Binding-site contacts:
Ligand atom CD1 contacts residue ARG1049 of chain 8.E at 3.0 Å.
Ligand atom N contacts residue ASN1069 of chain 8.E at 3.0 Å (h-bond).
Ligand atom O contacts residue THR1065 of chain 8.E at 2.7 Å.
Ligand atom CG contacts residue THR1065 of chain 8.E at 3.6 Å.
Ligand atom NH1 contacts residue GLN1074 of chain 8.E at 3.8 Å.
Ligand atom CD2 contacts residue ALA1075 of chain 8.E at 3.6 Å (hydrophobic).
Ligand atom CZ contacts residue GLN1074 of chain 8.E at 3.4 Å.
Ligand atom CA contacts residue ASN1069 of chain 8.E at 3.4 Å.
Ligand atom CG2 contacts residue ASN1069 of chain 8.E at 3.3 Å.
Ligand atom CD1 contacts residue PHE1068 of chain 8.E at 3.5 Å (hydrophobic).
Ligand atom CB contacts residue GLN1074 of chain 8.E at 3.3 Å.
Ligand atom CG2 contacts residue PHE1068 of chain 8.E at 3.6 Å (hydrophobic).
Ligand atom CG contacts residue LYS431 of chain 8.HD at 3.6 Å.
Ligand atom CG contacts residue GLN1074 of chain 8.E at 3.5 Å.
Ligand atom NH1 contacts residue ASP1073 of chain 8.E at 3.4 Å (salt-bridge).
Ligand atom O contacts residue THR1065 of chain 8.E at 3.5 Å (h-bond).
Ligand atom CB contacts residue GLN1074 of chain 8.E at 3.7 Å.
Ligand atom CA contacts residue THR1065 of chain 8.E at 2.7 Å.
Ligand atom C contacts residue THR1065 of chain 8.E at 2.9 Å.
Ligand atom CD1 contacts residue ILE1053 of chain 8.E at 3.6 Å (hydrophobic).
Ligand atom CB contacts residue THR1065 of chain 8.E at 3.6 Å.
Ligand atom O contacts residue ARG1049 of chain 8.E at 3.0 Å.
Ligand atom CD contacts residue ASN1069 of chain 8.E at 3.7 Å.
Ligand atom CD1 contacts residue THR1065 of chain 8.E at 2.6 Å.
Ligand atom CD2 contacts residue GLN1074 of chain 8.E at 3.2 Å.
Ligand atom C contacts residue ASN1069 of chain 8.E at 3.7 Å.
Ligand atom CA contacts residue THR1065 of chain 8.E at 3.4 Å.
Ligand atom O contacts residue ASN1069 of chain 8.E at 3.0 Å (h-bond).
Ligand atom CD1 contacts residue LEU1064 of chain 8.E at 3.4 Å (hydrophobic).
Ligand atom NH1 contacts residue ASN1069 of chain 8.E at 2.6 Å (h-bond).
Ligand atom OD1 contacts residue LYS431 of chain 8.HD at 2.6 Å (salt-bridge).
Ligand atom C contacts residue THR1065 of chain 8.E at 3.7 Å.
Ligand atom NZ contacts residue ASP1073 of chain 8.E at 3.3 Å (salt-bridge).
Ligand atom NE contacts residue GLN1074 of chain 8.E at 3.6 Å (h-bond).
Ligand atom NH2 contacts residue ASP1073 of chain 8.E at 3.0 Å (salt-bridge).
Ligand atom CE2 contacts residue GLN1074 of chain 8.E at 3.2 Å.
Ligand atom CD contacts residue GLN1074 of chain 8.E at 2.8 Å.
Ligand atom N contacts residue THR1065 of chain 8.E at 2.3 Å (h-bond).
Ligand atom CG1 contacts residue PHE1068 of chain 8.E at 3.6 Å (hydrophobic).
Ligand atom CZ contacts residue ASP1073 of chain 8.E at 3.6 Å.

This small molecule binds to this protein.
Small molecule (SMILES): CC[C@H](C)[C@H](NC(=O)[C@@H](NC(=O)[C@H](CC(C)C)NC(=O)[C@@H](N)CCCCN)C(C)C)C(=O)N[C@@H](CC(N)=O)C(=O)N[C@@H](CCCCN)C(=O)N[C@@H](CC(=O)O)C(=O)N[C@@H](CCSC)C(=O)N[C@@H](CCCN=C(N)N)C(=O)N[C@H](C(=O)N[C@@H](CC(=O)O)C(=O)N[C@@H](CC(C)C)C(=O)N[C@@H](Cc1ccccc1)C(=O)N[C@@H](CO)C(=O)N1CCC[C@H]1C(=O)N1CCC[C@H]1C(=O)N[C@H](C=O)CC(N)=O)[C@@H](C)O

Sequence of chain 8.HD:
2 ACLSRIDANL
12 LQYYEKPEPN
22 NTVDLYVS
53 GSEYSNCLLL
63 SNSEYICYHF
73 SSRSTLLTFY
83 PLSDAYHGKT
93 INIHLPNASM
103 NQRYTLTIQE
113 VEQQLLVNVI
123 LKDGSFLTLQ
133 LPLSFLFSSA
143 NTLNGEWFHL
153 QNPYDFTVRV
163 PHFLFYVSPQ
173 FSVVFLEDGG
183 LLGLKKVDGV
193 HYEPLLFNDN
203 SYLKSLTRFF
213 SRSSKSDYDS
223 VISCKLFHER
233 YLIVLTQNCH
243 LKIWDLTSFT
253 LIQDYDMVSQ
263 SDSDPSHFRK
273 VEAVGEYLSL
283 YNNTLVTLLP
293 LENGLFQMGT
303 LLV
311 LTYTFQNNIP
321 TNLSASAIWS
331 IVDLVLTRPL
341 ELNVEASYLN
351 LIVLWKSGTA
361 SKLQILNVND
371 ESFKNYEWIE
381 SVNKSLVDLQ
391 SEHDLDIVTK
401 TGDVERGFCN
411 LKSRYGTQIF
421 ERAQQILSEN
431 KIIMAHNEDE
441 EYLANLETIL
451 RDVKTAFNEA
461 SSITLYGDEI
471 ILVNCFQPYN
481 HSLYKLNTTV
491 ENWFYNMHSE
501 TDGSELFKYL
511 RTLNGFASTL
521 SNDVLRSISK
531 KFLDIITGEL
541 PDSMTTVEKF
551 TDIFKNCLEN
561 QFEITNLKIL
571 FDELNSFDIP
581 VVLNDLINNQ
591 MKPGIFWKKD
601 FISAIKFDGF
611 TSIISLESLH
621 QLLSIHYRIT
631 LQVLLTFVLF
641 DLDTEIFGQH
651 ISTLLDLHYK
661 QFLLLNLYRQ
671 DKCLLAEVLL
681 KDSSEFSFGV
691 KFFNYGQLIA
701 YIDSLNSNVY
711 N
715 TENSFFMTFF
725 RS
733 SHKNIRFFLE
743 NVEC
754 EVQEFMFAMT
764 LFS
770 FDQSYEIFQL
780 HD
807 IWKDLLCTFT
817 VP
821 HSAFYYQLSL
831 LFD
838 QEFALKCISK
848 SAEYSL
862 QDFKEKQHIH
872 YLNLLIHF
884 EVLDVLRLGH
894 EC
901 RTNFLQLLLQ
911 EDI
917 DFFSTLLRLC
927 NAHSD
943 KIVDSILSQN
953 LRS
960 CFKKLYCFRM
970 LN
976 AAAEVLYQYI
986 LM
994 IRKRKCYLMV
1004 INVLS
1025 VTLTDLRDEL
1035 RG

Sequence of chain 8.E:
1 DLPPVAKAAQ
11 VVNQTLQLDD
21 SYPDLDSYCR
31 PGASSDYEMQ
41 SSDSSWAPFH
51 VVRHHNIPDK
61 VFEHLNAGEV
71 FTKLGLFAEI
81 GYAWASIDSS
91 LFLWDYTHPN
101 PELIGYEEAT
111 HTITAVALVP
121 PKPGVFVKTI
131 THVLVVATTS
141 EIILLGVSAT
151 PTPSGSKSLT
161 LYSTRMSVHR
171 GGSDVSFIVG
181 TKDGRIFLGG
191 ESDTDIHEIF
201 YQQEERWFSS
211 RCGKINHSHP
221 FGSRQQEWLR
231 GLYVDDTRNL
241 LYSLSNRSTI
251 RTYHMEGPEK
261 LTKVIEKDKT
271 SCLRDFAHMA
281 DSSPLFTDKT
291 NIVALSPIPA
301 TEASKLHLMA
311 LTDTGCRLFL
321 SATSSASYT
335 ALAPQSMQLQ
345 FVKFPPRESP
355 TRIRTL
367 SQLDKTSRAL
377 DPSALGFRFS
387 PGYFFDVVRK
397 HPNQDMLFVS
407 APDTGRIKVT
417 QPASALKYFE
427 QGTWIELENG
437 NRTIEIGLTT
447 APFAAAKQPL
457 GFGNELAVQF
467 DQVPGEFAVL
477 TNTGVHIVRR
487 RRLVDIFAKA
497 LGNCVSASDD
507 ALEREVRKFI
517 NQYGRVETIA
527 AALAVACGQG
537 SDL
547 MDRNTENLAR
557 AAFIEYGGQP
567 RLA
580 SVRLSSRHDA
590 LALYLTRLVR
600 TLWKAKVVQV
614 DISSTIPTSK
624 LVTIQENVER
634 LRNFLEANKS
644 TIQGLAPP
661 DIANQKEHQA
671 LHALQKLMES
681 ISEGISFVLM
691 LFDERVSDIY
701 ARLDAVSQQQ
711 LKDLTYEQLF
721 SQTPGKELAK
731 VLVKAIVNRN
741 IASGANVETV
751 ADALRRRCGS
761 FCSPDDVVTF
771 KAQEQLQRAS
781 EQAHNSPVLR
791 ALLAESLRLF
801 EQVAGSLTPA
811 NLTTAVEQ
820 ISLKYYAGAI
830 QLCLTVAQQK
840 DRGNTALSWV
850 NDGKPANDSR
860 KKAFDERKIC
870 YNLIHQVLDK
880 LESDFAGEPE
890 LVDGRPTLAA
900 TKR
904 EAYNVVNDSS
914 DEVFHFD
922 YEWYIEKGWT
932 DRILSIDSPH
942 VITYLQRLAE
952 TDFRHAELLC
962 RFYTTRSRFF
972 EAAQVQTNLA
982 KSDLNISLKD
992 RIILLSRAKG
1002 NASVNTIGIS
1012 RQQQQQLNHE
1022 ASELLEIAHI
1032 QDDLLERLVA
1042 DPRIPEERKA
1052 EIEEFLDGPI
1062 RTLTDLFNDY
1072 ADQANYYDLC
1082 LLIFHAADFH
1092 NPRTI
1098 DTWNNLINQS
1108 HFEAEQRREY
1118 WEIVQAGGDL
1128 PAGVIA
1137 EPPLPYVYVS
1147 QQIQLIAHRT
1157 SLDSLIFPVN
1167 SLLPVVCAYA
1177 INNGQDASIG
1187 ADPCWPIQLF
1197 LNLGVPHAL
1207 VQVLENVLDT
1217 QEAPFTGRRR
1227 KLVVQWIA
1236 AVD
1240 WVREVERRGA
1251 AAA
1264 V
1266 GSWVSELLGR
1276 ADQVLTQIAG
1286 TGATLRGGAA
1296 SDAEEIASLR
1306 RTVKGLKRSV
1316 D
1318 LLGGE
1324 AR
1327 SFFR